Sequence of chain 52.A:
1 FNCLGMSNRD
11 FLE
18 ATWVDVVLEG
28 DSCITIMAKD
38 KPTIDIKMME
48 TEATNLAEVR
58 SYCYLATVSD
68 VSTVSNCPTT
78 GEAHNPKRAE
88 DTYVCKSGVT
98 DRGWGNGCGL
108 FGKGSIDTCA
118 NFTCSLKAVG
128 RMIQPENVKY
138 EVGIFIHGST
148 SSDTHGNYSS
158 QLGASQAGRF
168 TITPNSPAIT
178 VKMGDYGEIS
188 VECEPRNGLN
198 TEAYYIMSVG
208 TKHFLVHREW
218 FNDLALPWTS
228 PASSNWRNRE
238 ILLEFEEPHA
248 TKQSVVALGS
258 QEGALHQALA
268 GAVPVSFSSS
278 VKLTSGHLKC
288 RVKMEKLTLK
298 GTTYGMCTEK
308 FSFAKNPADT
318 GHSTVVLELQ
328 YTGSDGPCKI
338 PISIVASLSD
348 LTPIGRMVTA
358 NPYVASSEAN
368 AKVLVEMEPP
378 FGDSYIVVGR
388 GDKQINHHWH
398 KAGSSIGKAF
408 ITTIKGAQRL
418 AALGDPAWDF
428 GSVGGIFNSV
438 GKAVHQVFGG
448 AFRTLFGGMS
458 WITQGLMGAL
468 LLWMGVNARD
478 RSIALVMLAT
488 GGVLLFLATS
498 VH

This small molecule binds to this protein.
Small molecule (SMILES): CC(=O)N[C@@H]1[C@@H](O)[C@H](O)[C@@H](CO)O[C@H]1O

Binding-site contacts:
Ligand atom O7 contacts residue ASN154 of chain 52.A at 3.6 Å.
Ligand atom C4 contacts residue ASN154 of chain 52.A at 4.2 Å.
Ligand atom C5 contacts residue ASN154 of chain 52.A at 3.6 Å.
Ligand atom C2 contacts residue SER156 of chain 52.A at 4.3 Å.
Ligand atom C1 contacts residue ASN154 of chain 52.A at 1.4 Å.
Ligand atom O5 contacts residue SER156 of chain 52.A at 3.9 Å.
Ligand atom C5 contacts residue SER156 of chain 52.A at 3.9 Å.
Ligand atom N2 contacts residue SER156 of chain 52.A at 4.2 Å.
Ligand atom C7 contacts residue ASN154 of chain 52.A at 3.4 Å.
Ligand atom C1 contacts residue SER156 of chain 52.A at 3.3 Å.
Ligand atom C2 contacts residue ASN154 of chain 52.A at 2.5 Å.
Ligand atom C3 contacts residue ASN154 of chain 52.A at 3.9 Å.
Ligand atom O5 contacts residue ASN154 of chain 52.A at 2.4 Å (h-bond).
Ligand atom C8 contacts residue ASN154 of chain 52.A at 3.9 Å.
Ligand atom N2 contacts residue ASN154 of chain 52.A at 3.0 Å (h-bond).